Sequence of chain 30.A:
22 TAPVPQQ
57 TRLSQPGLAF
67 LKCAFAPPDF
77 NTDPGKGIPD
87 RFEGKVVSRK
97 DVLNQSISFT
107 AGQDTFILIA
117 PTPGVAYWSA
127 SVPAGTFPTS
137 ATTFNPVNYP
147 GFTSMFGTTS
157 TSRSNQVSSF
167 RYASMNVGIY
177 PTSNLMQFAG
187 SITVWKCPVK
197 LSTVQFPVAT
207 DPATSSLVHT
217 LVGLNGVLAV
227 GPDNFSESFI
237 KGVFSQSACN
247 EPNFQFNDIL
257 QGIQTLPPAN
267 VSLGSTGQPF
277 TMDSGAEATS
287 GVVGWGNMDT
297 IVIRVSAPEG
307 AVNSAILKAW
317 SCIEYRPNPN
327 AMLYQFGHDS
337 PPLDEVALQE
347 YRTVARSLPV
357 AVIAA

This protein binds this small molecule.
Small molecule (SMILES): CC[C@H](C)[C@@H](C=O)NC(=O)[C@H](CO)NC(=O)[C@H](CCCCN)NC(=O)[C@@H](N)C(C)C

Binding-site contacts:
Ligand atom CD1 contacts residue THR349 of chain 30.A at 4.3 Å.
Ligand atom CG2 contacts residue PHE71 of chain 30.A at 4.0 Å (hydrophobic).